Sequence of chain 1.P:
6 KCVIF

Binding-site contacts:
Ligand atom C15 contacts residue ARG173 of chain 1.H at 3.9 Å.
Ligand atom C12 contacts residue TRP275 of chain 1.H at 3.7 Å (hydrophobic).
Ligand atom O1A contacts residue TYR200 of chain 1.G at 3.2 Å (h-bond).
Ligand atom C14 contacts residue PHE10 of chain 1.P at 3.8 Å (hydrophobic).
Ligand atom C14 contacts residue ILE9 of chain 1.P at 3.8 Å (hydrophobic).
Ligand atom O2A contacts residue LYS164 of chain 1.G at 3.0 Å (salt-bridge).
Ligand atom C18 contacts residue TYR126 of chain 1.H at 3.7 Å (hydrophobic).
Ligand atom C16 contacts residue TYR176 of chain 1.H at 3.9 Å (hydrophobic).
Ligand atom C17 contacts residue TYR126 of chain 1.H at 3.9 Å (hydrophobic).
Ligand atom C10 contacts residue TYR272 of chain 1.H at 3.5 Å (hydrophobic).
Ligand atom O1A contacts residue LYS198 of chain 1.G at 3.7 Å.
Ligand atom C20 contacts residue THR127 of chain 1.H at 3.7 Å.
Ligand atom O2B contacts residue HIS219 of chain 1.H at 2.6 Å (h-bond).
Ligand atom C2 contacts residue TYR166 of chain 1.G at 3.7 Å (hydrophobic).
Ligand atom C11 contacts residue ARG173 of chain 1.H at 3.7 Å.
Ligand atom C4 contacts residue VAL8 of chain 1.P at 3.6 Å (hydrophobic).
Ligand atom C12 contacts residue ARG173 of chain 1.H at 3.9 Å.
Ligand atom O1A contacts residue ARG263 of chain 1.H at 3.0 Å (salt-bridge).
Ligand atom C10 contacts residue TRP275 of chain 1.H at 3.4 Å (hydrophobic).
Ligand atom C1 contacts residue TYR200 of chain 1.G at 3.4 Å (hydrophobic).
Ligand atom O2B contacts residue TYR272 of chain 1.H at 3.6 Å (h-bond).
Ligand atom C15 contacts residue TYR176 of chain 1.H at 3.9 Å (hydrophobic).
Ligand atom PB contacts residue ARG263 of chain 1.H at 3.7 Å.
Ligand atom O1B contacts residue LYS266 of chain 1.H at 2.8 Å (salt-bridge).
Ligand atom O1 contacts residue HIS201 of chain 1.G at 3.9 Å.
Ligand atom C5 contacts residue TYR166 of chain 1.G at 3.7 Å (hydrophobic).
Ligand atom C6 contacts residue HIS219 of chain 1.H at 3.6 Å.
Ligand atom N3 contacts residue VAL8 of chain 1.P at 3.9 Å.
Ligand atom C19 contacts residue TYR126 of chain 1.H at 3.9 Å (hydrophobic).
Ligand atom O1B contacts residue ARG263 of chain 1.H at 3.1 Å (salt-bridge).
Ligand atom C9 contacts residue TRP275 of chain 1.H at 3.8 Å (hydrophobic).
Ligand atom C13 contacts residue ARG173 of chain 1.H at 3.8 Å.
Ligand atom O3B contacts residue TYR272 of chain 1.H at 3.7 Å.
Ligand atom N3 contacts residue TYR166 of chain 1.G at 3.9 Å.
Ligand atom C9 contacts residue GLY221 of chain 1.H at 3.9 Å.
Ligand atom C12 contacts residue CYS225 of chain 1.H at 3.9 Å (hydrophobic).
Ligand atom C14 contacts residue ARG173 of chain 1.H at 3.6 Å.
Ligand atom C19 contacts residue ASN345 of chain 1.H at 3.5 Å.
Ligand atom C1 contacts residue HIS201 of chain 1.G at 3.6 Å.
Ligand atom O2B contacts residue ARG263 of chain 1.H at 3.6 Å.

Sequence of chain 1.H:
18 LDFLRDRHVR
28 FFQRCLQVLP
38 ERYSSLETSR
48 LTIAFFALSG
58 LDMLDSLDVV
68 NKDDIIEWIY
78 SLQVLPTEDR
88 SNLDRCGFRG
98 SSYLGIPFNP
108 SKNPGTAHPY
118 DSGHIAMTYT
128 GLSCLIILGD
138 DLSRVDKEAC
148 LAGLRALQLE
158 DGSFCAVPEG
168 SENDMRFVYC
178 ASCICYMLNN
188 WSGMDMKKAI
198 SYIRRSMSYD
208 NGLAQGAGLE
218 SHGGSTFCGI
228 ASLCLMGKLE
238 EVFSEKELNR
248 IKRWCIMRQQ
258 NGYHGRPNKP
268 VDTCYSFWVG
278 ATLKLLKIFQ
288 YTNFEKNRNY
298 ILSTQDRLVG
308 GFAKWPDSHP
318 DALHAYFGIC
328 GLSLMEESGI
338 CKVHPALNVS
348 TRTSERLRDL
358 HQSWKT

Sequence of chain 1.G:
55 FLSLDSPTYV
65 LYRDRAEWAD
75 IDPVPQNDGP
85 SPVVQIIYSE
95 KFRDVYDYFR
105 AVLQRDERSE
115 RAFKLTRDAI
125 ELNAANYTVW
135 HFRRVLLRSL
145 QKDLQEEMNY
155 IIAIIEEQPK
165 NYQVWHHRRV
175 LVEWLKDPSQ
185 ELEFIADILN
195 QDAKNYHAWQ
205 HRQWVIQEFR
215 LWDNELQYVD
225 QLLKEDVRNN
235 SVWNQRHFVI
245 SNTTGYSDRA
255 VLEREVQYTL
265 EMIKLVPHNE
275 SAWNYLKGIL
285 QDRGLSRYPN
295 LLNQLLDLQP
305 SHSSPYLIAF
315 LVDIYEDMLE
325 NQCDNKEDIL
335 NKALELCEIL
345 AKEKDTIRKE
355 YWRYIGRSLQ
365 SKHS

A protein and the small-molecule ligand that binds it are described below.
Small molecule (SMILES): CC(C)=CCC/C(C)=C/CC/C(C)=C/CCN(C)CCO[P](=O)(O)OP(=O)(O)O